Sequence of chain 2.A:
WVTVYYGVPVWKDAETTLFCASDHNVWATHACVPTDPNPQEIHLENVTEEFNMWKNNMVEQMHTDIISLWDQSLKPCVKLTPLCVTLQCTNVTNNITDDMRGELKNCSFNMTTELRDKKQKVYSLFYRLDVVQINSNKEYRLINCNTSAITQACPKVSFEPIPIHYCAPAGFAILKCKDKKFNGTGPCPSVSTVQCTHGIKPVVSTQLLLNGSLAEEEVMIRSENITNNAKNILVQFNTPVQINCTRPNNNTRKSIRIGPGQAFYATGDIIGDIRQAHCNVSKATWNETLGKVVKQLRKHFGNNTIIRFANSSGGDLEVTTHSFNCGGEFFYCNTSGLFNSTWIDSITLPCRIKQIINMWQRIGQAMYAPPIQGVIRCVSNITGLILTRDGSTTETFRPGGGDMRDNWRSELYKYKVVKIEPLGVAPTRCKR

This small molecule binds to this protein.
Small molecule (SMILES): CC(=O)N[C@@H]1[C@@H](O)[C@H](O)[C@@H](CO)O[C@H]1O

Binding-site contacts:
Ligand atom C8 contacts residue THR376 of chain 2.A at 3.8 Å.
Ligand atom C5 contacts residue ASN367 of chain 2.A at 3.6 Å.
Ligand atom C7 contacts residue NAG1 of chain 2.H at 4.2 Å.
Ligand atom C1 contacts residue SER368 of chain 2.A at 4.1 Å.
Ligand atom C2 contacts residue SER368 of chain 2.A at 4.2 Å.
Ligand atom N2 contacts residue ASN367 of chain 2.A at 2.8 Å (h-bond).
Ligand atom C8 contacts residue NAG1 of chain 2.H at 4.4 Å.
Ligand atom O7 contacts residue NAG1 of chain 2.H at 3.0 Å (h-bond).
Ligand atom O5 contacts residue ASN367 of chain 2.A at 2.4 Å (h-bond).
Ligand atom C3 contacts residue ASN367 of chain 2.A at 3.6 Å.
Ligand atom O3 contacts residue NAG1 of chain 2.H at 4.3 Å.
Ligand atom C8 contacts residue SER369 of chain 2.A at 3.9 Å.
Ligand atom C4 contacts residue ASN367 of chain 2.A at 4.1 Å.
Ligand atom C4 contacts residue NAG2 of chain 2.H at 4.3 Å.
Ligand atom O4 contacts residue NAG2 of chain 2.H at 4.0 Å.
Ligand atom C7 contacts residue ASN367 of chain 2.A at 3.6 Å.
Ligand atom C7 contacts residue SER368 of chain 2.A at 3.8 Å.
Ligand atom C8 contacts residue SER368 of chain 2.A at 3.2 Å.
Ligand atom C2 contacts residue ASN367 of chain 2.A at 2.3 Å.
Ligand atom N2 contacts residue SER368 of chain 2.A at 3.2 Å (h-bond).
Ligand atom O7 contacts residue ASN367 of chain 2.A at 3.9 Å.
Ligand atom C1 contacts residue ASN367 of chain 2.A at 1.4 Å.